This protein binds this small molecule.
Small molecule (SMILES): CCCCCCC(=O)CCCCCCCCC(=O)O

Binding-site contacts:
Ligand atom C13 contacts residue THR11 of chain 1.D at 3.3 Å.
Ligand atom C2 contacts residue ALA27 of chain 1.D at 3.8 Å (hydrophobic).
Ligand atom C5 contacts residue VAL28 of chain 1.D at 3.5 Å (hydrophobic).
Ligand atom C15 contacts residue LEU80 of chain 1.D at 3.4 Å (hydrophobic).
Ligand atom C4 contacts residue TRP35 of chain 1.D at 3.8 Å (hydrophobic).
Ligand atom C4 contacts residue VAL28 of chain 1.D at 3.6 Å (hydrophobic).
Ligand atom C16 contacts residue ARG103 of chain 1.D at 3.6 Å.
Ligand atom C12 contacts residue THR11 of chain 1.D at 3.5 Å.
Ligand atom O1 contacts residue LEU80 of chain 1.D at 4.0 Å.
Ligand atom C1 contacts residue PHE90 of chain 1.D at 3.1 Å (hydrophobic).
Ligand atom C1 contacts residue LEU93 of chain 1.D at 3.5 Å (hydrophobic).
Ligand atom C6 contacts residue PHE84 of chain 1.D at 3.6 Å (hydrophobic).
Ligand atom C1 contacts residue ALA27 of chain 1.D at 4.1 Å (hydrophobic).
Ligand atom C11 contacts residue TYR65 of chain 1.D at 4.0 Å (hydrophobic).
Ligand atom C2 contacts residue THR31 of chain 1.D at 4.0 Å.
Ligand atom O1 contacts residue TYR65 of chain 1.D at 3.1 Å (h-bond).
Ligand atom C16 contacts residue SER9 of chain 1.D at 3.6 Å.
Ligand atom C14 contacts residue TYR65 of chain 1.D at 3.5 Å (hydrophobic).
Ligand atom C14 contacts residue THR101 of chain 1.D at 4.1 Å.
Ligand atom C6 contacts residue TRP35 of chain 1.D at 4.0 Å (hydrophobic).
Ligand atom C14 contacts residue THR11 of chain 1.D at 2.9 Å.
Ligand atom C15 contacts residue SER9 of chain 1.D at 4.0 Å.
Ligand atom C4 contacts residue THR31 of chain 1.D at 3.5 Å.
Ligand atom C14 contacts residue LEU80 of chain 1.D at 4.0 Å (hydrophobic).
Ligand atom O3 contacts residue THR101 of chain 1.D at 3.5 Å.
Ligand atom O2 contacts residue ARG103 of chain 1.D at 2.9 Å (salt-bridge).
Ligand atom C7 contacts residue TYR65 of chain 1.D at 3.7 Å (hydrophobic).
Ligand atom C4 contacts residue PHE84 of chain 1.D at 3.8 Å (hydrophobic).
Ligand atom C2 contacts residue VAL28 of chain 1.D at 4.0 Å (hydrophobic).
Ligand atom C9 contacts residue TYR65 of chain 1.D at 3.8 Å (hydrophobic).
Ligand atom C16 contacts residue THR101 of chain 1.D at 3.9 Å.
Ligand atom C5 contacts residue PHE84 of chain 1.D at 3.9 Å (hydrophobic).
Ligand atom C8 contacts residue TYR65 of chain 1.D at 3.5 Å (hydrophobic).
Ligand atom O3 contacts residue SER9 of chain 1.D at 2.7 Å (h-bond).
Ligand atom C3 contacts residue THR31 of chain 1.D at 3.7 Å.
Ligand atom C12 contacts residue TYR65 of chain 1.D at 3.3 Å (hydrophobic).
Ligand atom C3 contacts residue PHE84 of chain 1.D at 3.1 Å (hydrophobic).
Ligand atom O3 contacts residue ARG103 of chain 1.D at 3.1 Å (salt-bridge).
Ligand atom C10 contacts residue MSE63 of chain 1.D at 4.0 Å.
Ligand atom C10 contacts residue TYR65 of chain 1.D at 3.7 Å (hydrophobic).

Sequence of chain 1.D:
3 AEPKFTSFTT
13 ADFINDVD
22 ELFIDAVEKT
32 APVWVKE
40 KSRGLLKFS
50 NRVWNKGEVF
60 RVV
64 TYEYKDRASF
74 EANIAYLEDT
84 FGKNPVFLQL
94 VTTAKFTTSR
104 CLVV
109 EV